Sequence of chain 1.A:
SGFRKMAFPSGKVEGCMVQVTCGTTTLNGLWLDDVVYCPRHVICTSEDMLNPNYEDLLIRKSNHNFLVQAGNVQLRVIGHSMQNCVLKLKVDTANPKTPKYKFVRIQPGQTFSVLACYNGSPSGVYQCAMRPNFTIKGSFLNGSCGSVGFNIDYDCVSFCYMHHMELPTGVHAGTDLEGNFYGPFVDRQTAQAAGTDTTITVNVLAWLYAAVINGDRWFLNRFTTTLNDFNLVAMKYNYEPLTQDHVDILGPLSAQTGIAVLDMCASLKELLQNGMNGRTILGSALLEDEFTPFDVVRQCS

Binding-site contacts:
Ligand atom O20 contacts residue GLN189 of chain 1.A at 3.3 Å.
Ligand atom C09 contacts residue GLU166 of chain 1.A at 3.7 Å.
Ligand atom O38 contacts residue HIS163 of chain 1.A at 2.8 Å (h-bond).
Ligand atom O38 contacts residue SER144 of chain 1.A at 3.6 Å.
Ligand atom C26 contacts residue ALA191 of chain 1.A at 3.7 Å (hydrophobic).
Ligand atom C41 contacts residue HIS41 of chain 1.A at 3.5 Å.
Ligand atom C27 contacts residue PRO168 of chain 1.A at 3.2 Å (hydrophobic).
Ligand atom C32 contacts residue CYS145 of chain 1.A at 2.7 Å (hydrophobic).
Ligand atom C05 contacts residue HIS164 of chain 1.A at 3.6 Å.
Ligand atom C24 contacts residue GLN189 of chain 1.A at 3.6 Å.
Ligand atom O08 contacts residue GLU166 of chain 1.A at 2.9 Å (salt-bridge).
Ligand atom C33 contacts residue CYS145 of chain 1.A at 3.2 Å (hydrophobic).
Ligand atom N18 contacts residue GLU166 of chain 1.A at 2.9 Å (salt-bridge).
Ligand atom O45 contacts residue SER144 of chain 1.A at 3.2 Å (h-bond).
Ligand atom C28 contacts residue GLN192 of chain 1.A at 3.1 Å.
Ligand atom C10 contacts residue GLU166 of chain 1.A at 3.6 Å.
Ligand atom O45 contacts residue CYS145 of chain 1.A at 3.0 Å (h-bond).
Ligand atom C40 contacts residue CYS145 of chain 1.A at 2.8 Å (hydrophobic).
Ligand atom C24 contacts residue THR190 of chain 1.A at 3.5 Å.
Ligand atom O08 contacts residue MET165 of chain 1.A at 3.2 Å.
Ligand atom C28 contacts residue PRO168 of chain 1.A at 3.4 Å (hydrophobic).
Ligand atom N06 contacts residue GLN189 of chain 1.A at 2.9 Å (h-bond).
Ligand atom C12 contacts residue GLN189 of chain 1.A at 3.7 Å.
Ligand atom O45 contacts residue GLY143 of chain 1.A at 2.9 Å.
Ligand atom C29 contacts residue HIS164 of chain 1.A at 3.7 Å.
Ligand atom C09 contacts residue GLN189 of chain 1.A at 3.5 Å.
Ligand atom C37 contacts residue PHE140 of chain 1.A at 3.4 Å (hydrophobic).
Ligand atom C04 contacts residue GLN189 of chain 1.A at 3.7 Å.
Ligand atom N31 contacts residue HIS164 of chain 1.A at 2.9 Å (h-bond).
Ligand atom C22 contacts residue THR190 of chain 1.A at 3.4 Å.
Ligand atom C41 contacts residue CYS145 of chain 1.A at 3.7 Å (hydrophobic).
Ligand atom C37 contacts residue GLU166 of chain 1.A at 3.4 Å.
Ligand atom C23 contacts residue THR190 of chain 1.A at 3.5 Å.
Ligand atom C25 contacts residue ALA191 of chain 1.A at 3.7 Å (hydrophobic).
Ligand atom C44 contacts residue CYS145 of chain 1.A at 3.4 Å (hydrophobic).
Ligand atom C23 contacts residue GLN192 of chain 1.A at 3.6 Å.
Ligand atom C07 contacts residue GLN189 of chain 1.A at 3.7 Å.
Ligand atom N31 contacts residue CYS145 of chain 1.A at 2.9 Å (h-bond).
Ligand atom C03 contacts residue HIS41 of chain 1.A at 3.7 Å.
Ligand atom C39 contacts residue CYS145 of chain 1.A at 1.8 Å (hydrophobic).

The protein below binds the small molecule below.
Small molecule (SMILES): CC(C)C[C@H](NC(=O)[C@H](Cc1ccc(F)cc1)NC(=O)OCc1ccccc1)C(=O)N[C@@H](C[C@H]1CCCO1)C[C@@H]1CCOC1=O